This small molecule binds to this protein.
Small molecule (SMILES): CC(=O)N[C@@H]1[C@@H](O)[C@H](O)[C@@H](CO)O[C@H]1O

Sequence of chain 1.D:
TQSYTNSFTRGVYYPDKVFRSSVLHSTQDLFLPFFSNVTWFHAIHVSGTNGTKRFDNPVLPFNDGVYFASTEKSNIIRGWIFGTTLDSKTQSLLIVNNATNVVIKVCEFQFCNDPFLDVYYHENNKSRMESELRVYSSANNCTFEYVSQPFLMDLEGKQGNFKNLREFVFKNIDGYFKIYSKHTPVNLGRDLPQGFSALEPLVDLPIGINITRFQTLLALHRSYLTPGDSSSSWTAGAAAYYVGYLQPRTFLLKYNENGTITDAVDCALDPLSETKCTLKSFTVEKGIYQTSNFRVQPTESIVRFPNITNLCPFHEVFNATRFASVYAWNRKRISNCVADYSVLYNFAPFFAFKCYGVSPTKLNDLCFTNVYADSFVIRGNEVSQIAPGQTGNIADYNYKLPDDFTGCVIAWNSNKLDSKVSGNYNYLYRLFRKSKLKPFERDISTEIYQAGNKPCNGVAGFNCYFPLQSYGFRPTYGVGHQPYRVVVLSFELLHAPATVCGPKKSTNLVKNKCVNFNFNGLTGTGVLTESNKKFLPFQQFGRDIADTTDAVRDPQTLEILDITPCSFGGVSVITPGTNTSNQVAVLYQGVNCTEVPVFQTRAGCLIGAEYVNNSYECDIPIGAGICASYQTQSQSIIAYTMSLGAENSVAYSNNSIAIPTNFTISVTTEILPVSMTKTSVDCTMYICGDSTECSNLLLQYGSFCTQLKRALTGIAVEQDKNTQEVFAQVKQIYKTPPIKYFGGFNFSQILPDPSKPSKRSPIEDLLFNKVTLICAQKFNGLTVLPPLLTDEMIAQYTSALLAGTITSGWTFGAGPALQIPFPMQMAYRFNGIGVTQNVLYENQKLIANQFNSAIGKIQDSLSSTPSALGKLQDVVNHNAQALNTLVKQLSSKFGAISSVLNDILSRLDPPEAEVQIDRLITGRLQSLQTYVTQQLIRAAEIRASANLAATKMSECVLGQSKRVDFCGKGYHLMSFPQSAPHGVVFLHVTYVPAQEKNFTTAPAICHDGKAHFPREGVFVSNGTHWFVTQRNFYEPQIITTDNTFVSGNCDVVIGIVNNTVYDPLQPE

Binding-site contacts:
Ligand atom O5 contacts residue ALA408 of chain 1.D at 4.1 Å.
Ligand atom O5 contacts residue GLN411 of chain 1.D at 2.8 Å (h-bond).
Ligand atom C2 contacts residue LYS421 of chain 1.D at 4.0 Å.
Ligand atom C5 contacts residue ALA416 of chain 1.D at 3.6 Å (hydrophobic).
Ligand atom C1 contacts residue LYS421 of chain 1.D at 3.5 Å.
Ligand atom C6 contacts residue GLN406 of chain 1.D at 3.2 Å.
Ligand atom C6 contacts residue THR412 of chain 1.D at 3.5 Å.
Ligand atom C8 contacts residue LYS421 of chain 1.D at 4.3 Å.
Ligand atom C3 contacts residue ASP417 of chain 1.D at 3.4 Å.
Ligand atom O4 contacts residue THR412 of chain 1.D at 4.1 Å.
Ligand atom C5 contacts residue GLN406 of chain 1.D at 4.2 Å.
Ligand atom C4 contacts residue GLN411 of chain 1.D at 3.6 Å.
Ligand atom C4 contacts residue GLY413 of chain 1.D at 3.8 Å.
Ligand atom C5 contacts residue THR412 of chain 1.D at 4.3 Å.
Ligand atom C4 contacts residue ALA416 of chain 1.D at 3.9 Å (hydrophobic).
Ligand atom O5 contacts residue THR412 of chain 1.D at 4.2 Å.
Ligand atom O4 contacts residue ASN414 of chain 1.D at 4.4 Å.
Ligand atom C1 contacts residue GLN411 of chain 1.D at 3.6 Å.
Ligand atom C6 contacts residue GLY413 of chain 1.D at 3.9 Å.
Ligand atom O6 contacts residue THR412 of chain 1.D at 4.1 Å.
Ligand atom O4 contacts residue ASP417 of chain 1.D at 3.5 Å (salt-bridge).
Ligand atom O7 contacts residue ASP417 of chain 1.D at 4.0 Å.
Ligand atom C4 contacts residue ASP417 of chain 1.D at 4.2 Å.
Ligand atom C2 contacts residue GLN411 of chain 1.D at 3.7 Å.
Ligand atom C4 contacts residue THR412 of chain 1.D at 4.1 Å.
Ligand atom O3 contacts residue ASP417 of chain 1.D at 2.3 Å (salt-bridge).
Ligand atom O6 contacts residue GLN406 of chain 1.D at 2.3 Å (h-bond).
Ligand atom O4 contacts residue GLY413 of chain 1.D at 3.0 Å (h-bond).
Ligand atom C5 contacts residue GLN411 of chain 1.D at 3.4 Å.
Ligand atom C7 contacts residue LYS421 of chain 1.D at 4.3 Å.
Ligand atom C6 contacts residue ALA416 of chain 1.D at 4.0 Å (hydrophobic).
Ligand atom N2 contacts residue LYS421 of chain 1.D at 3.3 Å.
Ligand atom C3 contacts residue GLN411 of chain 1.D at 4.2 Å.
Ligand atom O6 contacts residue ILE407 of chain 1.D at 4.3 Å.
Ligand atom C7 contacts residue ASP417 of chain 1.D at 4.3 Å.
Ligand atom C6 contacts residue ALA408 of chain 1.D at 4.2 Å (hydrophobic).
Ligand atom O6 contacts residue ALA408 of chain 1.D at 2.9 Å (h-bond).
Ligand atom O4 contacts residue ALA416 of chain 1.D at 3.2 Å.
Ligand atom O6 contacts residue GLN411 of chain 1.D at 3.2 Å.
Ligand atom C6 contacts residue GLN411 of chain 1.D at 3.4 Å.